Binding-site contacts:
Ligand atom O contacts residue SER108 of chain 1.B at 2.7 Å (h-bond).
Ligand atom CA contacts residue ASP107 of chain 1.B at 3.8 Å.
Ligand atom ND2 contacts residue ALA165 of chain 1.B at 2.7 Å (h-bond).
Ligand atom N contacts residue TYR331 of chain 1.C at 3.6 Å.
Ligand atom C contacts residue ALA139 of chain 1.B at 3.6 Å (hydrophobic).
Ligand atom OXT contacts residue GLY138 of chain 1.B at 3.2 Å.
Ligand atom OXT contacts residue SER108 of chain 1.B at 2.5 Å (h-bond).
Ligand atom ND2 contacts residue ALA139 of chain 1.B at 3.6 Å.
Ligand atom OXT contacts residue ASP140 of chain 1.B at 2.8 Å (salt-bridge).
Ligand atom OD1 contacts residue THR42 of chain 1.B at 2.9 Å (h-bond).
Ligand atom N contacts residue ASP140 of chain 1.B at 2.8 Å (salt-bridge).
Ligand atom OXT contacts residue ALA139 of chain 1.B at 2.9 Å (h-bond).
Ligand atom ND2 contacts residue TYR331 of chain 1.C at 3.9 Å.
Ligand atom CB contacts residue ASP140 of chain 1.B at 3.6 Å.
Ligand atom CA contacts residue ASP140 of chain 1.B at 3.7 Å.
Ligand atom ND2 contacts residue THR42 of chain 1.B at 2.9 Å (h-bond).
Ligand atom CB contacts residue TYR331 of chain 1.C at 3.7 Å (hydrophobic).
Ligand atom ND2 contacts residue GLN166 of chain 1.B at 3.7 Å.
Ligand atom N contacts residue ASN295 of chain 1.C at 3.8 Å.
Ligand atom C contacts residue ASP107 of chain 1.B at 3.6 Å.
Ligand atom CA contacts residue TYR331 of chain 1.C at 3.9 Å (hydrophobic).
Ligand atom CA contacts residue THR42 of chain 1.B at 3.2 Å.
Ligand atom O contacts residue GLY41 of chain 1.B at 3.4 Å.
Ligand atom CG contacts residue THR42 of chain 1.B at 2.6 Å.
Ligand atom CG contacts residue ALA165 of chain 1.B at 3.6 Å (hydrophobic).
Ligand atom OD1 contacts residue ALA165 of chain 1.B at 3.7 Å.
Ligand atom C contacts residue SER108 of chain 1.B at 3.4 Å.
Ligand atom O contacts residue ASP107 of chain 1.B at 3.5 Å.
Ligand atom OD1 contacts residue GLY41 of chain 1.B at 3.9 Å.
Ligand atom CG contacts residue TYR331 of chain 1.C at 4.1 Å (hydrophobic).
Ligand atom O contacts residue THR42 of chain 1.B at 4.0 Å.
Ligand atom CB contacts residue THR42 of chain 1.B at 2.9 Å.
Ligand atom O contacts residue MET45 of chain 1.B at 3.9 Å.
Ligand atom C contacts residue ASP140 of chain 1.B at 3.8 Å.
Ligand atom C contacts residue GLY138 of chain 1.B at 3.4 Å.
Ligand atom N contacts residue ASP107 of chain 1.B at 2.9 Å (salt-bridge).
Ligand atom OD1 contacts residue GLY138 of chain 1.B at 3.4 Å.
Ligand atom OD1 contacts residue ALA139 of chain 1.B at 3.0 Å (h-bond).
Ligand atom O contacts residue GLY138 of chain 1.B at 3.2 Å.
Ligand atom CG contacts residue ALA139 of chain 1.B at 3.5 Å (hydrophobic).

The small molecule below binds the protein below.
Small molecule (SMILES): NC(=O)C[C@H](N)C(=O)O

Sequence of chain 1.B:
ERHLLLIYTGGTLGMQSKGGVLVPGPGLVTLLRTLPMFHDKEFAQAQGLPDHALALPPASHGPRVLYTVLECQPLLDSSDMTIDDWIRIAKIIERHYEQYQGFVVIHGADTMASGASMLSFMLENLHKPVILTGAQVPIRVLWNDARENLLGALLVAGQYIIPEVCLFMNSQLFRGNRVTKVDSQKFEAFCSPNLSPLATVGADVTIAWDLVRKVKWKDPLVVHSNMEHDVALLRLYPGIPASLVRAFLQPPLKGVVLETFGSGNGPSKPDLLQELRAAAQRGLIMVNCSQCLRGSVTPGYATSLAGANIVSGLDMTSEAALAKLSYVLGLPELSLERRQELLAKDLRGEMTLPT

Sequence of chain 1.C:
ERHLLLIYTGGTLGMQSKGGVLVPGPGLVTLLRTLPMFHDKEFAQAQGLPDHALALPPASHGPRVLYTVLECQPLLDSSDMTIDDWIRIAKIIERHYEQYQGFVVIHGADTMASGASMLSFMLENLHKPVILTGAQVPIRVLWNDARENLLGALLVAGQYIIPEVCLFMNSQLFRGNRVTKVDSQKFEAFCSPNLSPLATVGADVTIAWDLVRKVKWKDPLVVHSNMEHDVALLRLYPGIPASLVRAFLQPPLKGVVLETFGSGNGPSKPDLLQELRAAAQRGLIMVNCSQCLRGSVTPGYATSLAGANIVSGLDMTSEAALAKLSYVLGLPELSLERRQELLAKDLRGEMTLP